Binding-site contacts:
Ligand atom S10 contacts residue MET134 of chain 1.A at 3.7 Å.
Ligand atom C5 contacts residue SER100 of chain 1.A at 3.8 Å.
Ligand atom C6 contacts residue LEU96 of chain 1.A at 3.0 Å (hydrophobic).
Ligand atom C50 contacts residue ARG141 of chain 1.A at 4.0 Å.
Ligand atom O51 contacts residue ARG141 of chain 1.A at 2.8 Å (salt-bridge).
Ligand atom CL46 contacts residue THR138 of chain 1.A at 3.3 Å.
Ligand atom C4 contacts residue PHE151 of chain 1.A at 4.0 Å (hydrophobic).
Ligand atom C17 contacts residue LEU96 of chain 1.A at 4.0 Å (hydrophobic).
Ligand atom O31 contacts residue HIS257 of chain 1.A at 3.9 Å.
Ligand atom O52 contacts residue LEU152 of chain 1.A at 3.8 Å.
Ligand atom CL46 contacts residue MET134 of chain 1.A at 3.4 Å.
Ligand atom F35 contacts residue LEU271 of chain 1.A at 3.8 Å.
Ligand atom C25 contacts residue PHE93 of chain 1.A at 4.1 Å (hydrophobic).
Ligand atom C42 contacts residue THR138 of chain 1.A at 3.3 Å.
Ligand atom C6 contacts residue SER100 of chain 1.A at 3.8 Å.
Ligand atom N30 contacts residue HIS257 of chain 1.A at 3.4 Å.
Ligand atom O20 contacts residue PHE93 of chain 1.A at 3.8 Å.
Ligand atom C2 contacts residue ARG141 of chain 1.A at 4.0 Å.
Ligand atom C11 contacts residue THR138 of chain 1.A at 3.5 Å.
Ligand atom F33 contacts residue GLN260 of chain 1.A at 3.6 Å.
Ligand atom C4 contacts residue SER100 of chain 1.A at 4.0 Å.
Ligand atom CL46 contacts residue GLU137 of chain 1.A at 3.3 Å.
Ligand atom C8 contacts residue LEU96 of chain 1.A at 3.1 Å (hydrophobic).
Ligand atom C50 contacts residue LEU152 of chain 1.A at 4.0 Å (hydrophobic).
Ligand atom C11 contacts residue PHE151 of chain 1.A at 3.4 Å (hydrophobic).
Ligand atom C21 contacts residue PHE93 of chain 1.A at 3.8 Å (hydrophobic).
Ligand atom C14 contacts residue PHE151 of chain 1.A at 3.4 Å (hydrophobic).
Ligand atom F33 contacts residue LEU264 of chain 1.A at 3.4 Å.
Ligand atom C27 contacts residue ALA97 of chain 1.A at 3.9 Å (hydrophobic).
Ligand atom O31 contacts residue PHE171 of chain 1.A at 3.1 Å.
Ligand atom F34 contacts residue TRP279 of chain 1.A at 2.9 Å.
Ligand atom N30 contacts residue PHE171 of chain 1.A at 3.4 Å.
Ligand atom F34 contacts residue LEU271 of chain 1.A at 3.5 Å.
Ligand atom F35 contacts residue THR94 of chain 1.A at 3.8 Å.
Ligand atom F35 contacts residue LEU264 of chain 1.A at 3.9 Å.
Ligand atom C17 contacts residue PHE93 of chain 1.A at 3.8 Å (hydrophobic).
Ligand atom N30 contacts residue GLN260 of chain 1.A at 4.0 Å.
Ligand atom F33 contacts residue VAL261 of chain 1.A at 4.0 Å.
Ligand atom C42 contacts residue LEU135 of chain 1.A at 4.0 Å (hydrophobic).
Ligand atom C27 contacts residue PHE93 of chain 1.A at 3.3 Å (hydrophobic).

Sequence of chain 1.A:
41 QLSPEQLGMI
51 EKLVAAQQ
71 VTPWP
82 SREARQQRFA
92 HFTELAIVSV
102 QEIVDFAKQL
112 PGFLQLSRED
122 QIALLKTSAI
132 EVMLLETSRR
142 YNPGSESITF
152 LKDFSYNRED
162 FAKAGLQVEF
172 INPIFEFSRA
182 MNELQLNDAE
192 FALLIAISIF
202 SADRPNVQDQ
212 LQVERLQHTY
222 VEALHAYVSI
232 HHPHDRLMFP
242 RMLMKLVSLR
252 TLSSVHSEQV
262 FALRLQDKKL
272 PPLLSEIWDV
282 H

A protein and the small-molecule ligand that binds it are described below.
Small molecule (SMILES): CCCc1c(OCCCSc2ccc(CC(=O)O)cc2Cl)ccc2c(C(F)(F)F)noc12